Sequence of chain 1.A:
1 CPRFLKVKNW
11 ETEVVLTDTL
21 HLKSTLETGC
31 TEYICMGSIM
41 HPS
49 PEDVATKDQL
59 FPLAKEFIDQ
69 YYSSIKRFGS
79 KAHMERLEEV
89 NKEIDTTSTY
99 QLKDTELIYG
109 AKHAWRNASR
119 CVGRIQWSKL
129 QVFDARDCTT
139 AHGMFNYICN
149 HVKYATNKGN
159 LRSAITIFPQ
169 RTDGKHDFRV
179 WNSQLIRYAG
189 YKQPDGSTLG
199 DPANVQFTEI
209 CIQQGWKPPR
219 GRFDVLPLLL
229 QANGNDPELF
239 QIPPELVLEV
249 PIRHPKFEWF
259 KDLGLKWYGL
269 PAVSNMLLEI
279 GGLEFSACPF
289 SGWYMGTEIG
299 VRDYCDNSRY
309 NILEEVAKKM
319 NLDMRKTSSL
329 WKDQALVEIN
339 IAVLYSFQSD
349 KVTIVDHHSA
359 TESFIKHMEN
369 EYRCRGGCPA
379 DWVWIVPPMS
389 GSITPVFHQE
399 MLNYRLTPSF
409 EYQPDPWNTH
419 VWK

The protein below binds the small molecule below.
Small molecule (SMILES): Cc1cc(CCNCc2ccc3c(C)cc(N)nc3c2)ccc1C#N

Binding-site contacts:
Ligand atom C09 contacts residue HEM1 of chain 1.G at 3.6 Å.
Ligand atom C16 contacts residue PRO269 of chain 1.B at 4.0 Å (hydrophobic).
Ligand atom C19 contacts residue HEM1 of chain 1.G at 4.1 Å.
Ligand atom C05 contacts residue HEM1 of chain 1.G at 3.0 Å.
Ligand atom C01 contacts residue HIS41 of chain 1.B at 3.3 Å.
Ligand atom C09 contacts residue VAL271 of chain 1.B at 4.0 Å (hydrophobic).
Ligand atom N17 contacts residue GLU296 of chain 1.B at 2.9 Å (salt-bridge).
Ligand atom C11 contacts residue HEM1 of chain 1.G at 4.1 Å.
Ligand atom C24 contacts residue MET40 of chain 1.B at 4.2 Å (hydrophobic).
Ligand atom N07 contacts residue HEM1 of chain 1.G at 3.3 Å (h-bond).
Ligand atom C03 contacts residue TYR410 of chain 1.B at 4.0 Å (hydrophobic).
Ligand atom N25 contacts residue TRP10 of chain 1.A at 3.1 Å.
Ligand atom N18 contacts residue PRO269 of chain 1.B at 4.2 Å.
Ligand atom C05 contacts residue TRP382 of chain 1.B at 4.3 Å (hydrophobic).
Ligand atom N17 contacts residue TRP291 of chain 1.B at 2.4 Å (h-bond).
Ligand atom N17 contacts residue MET293 of chain 1.B at 4.1 Å.
Ligand atom C12 contacts residue HEM1 of chain 1.G at 4.2 Å.
Ligand atom N17 contacts residue PRO269 of chain 1.B at 3.8 Å.
Ligand atom C20 contacts residue HEM1 of chain 1.G at 3.4 Å.
Ligand atom C19 contacts residue GLU296 of chain 1.B at 3.2 Å.
Ligand atom C06 contacts residue HEM1 of chain 1.G at 3.2 Å.
Ligand atom C15 contacts residue TRP291 of chain 1.B at 4.0 Å (hydrophobic).
Ligand atom C09 contacts residue GLU296 of chain 1.B at 4.3 Å.
Ligand atom C10 contacts residue VAL271 of chain 1.B at 3.2 Å (hydrophobic).
Ligand atom C24 contacts residue TRP10 of chain 1.A at 4.0 Å (hydrophobic).
Ligand atom N17 contacts residue TYR292 of chain 1.B at 3.6 Å.
Ligand atom N18 contacts residue GLU296 of chain 1.B at 2.6 Å (salt-bridge).
Ligand atom C08 contacts residue HEM1 of chain 1.G at 3.0 Å.
Ligand atom C20 contacts residue GLU296 of chain 1.B at 3.0 Å.
Ligand atom C14 contacts residue HEM1 of chain 1.G at 3.2 Å.
Ligand atom N17 contacts residue HEM1 of chain 1.G at 3.6 Å.
Ligand atom C04 contacts residue HEM1 of chain 1.G at 4.1 Å.
Ligand atom N18 contacts residue HEM1 of chain 1.G at 4.1 Å.
Ligand atom C13 contacts residue HEM1 of chain 1.G at 3.8 Å.
Ligand atom C11 contacts residue VAL271 of chain 1.B at 3.5 Å (hydrophobic).
Ligand atom C15 contacts residue HEM1 of chain 1.G at 3.2 Å.
Ligand atom C16 contacts residue TRP291 of chain 1.B at 3.5 Å (hydrophobic).
Ligand atom C16 contacts residue HEM1 of chain 1.G at 3.7 Å.
Ligand atom C14 contacts residue PHE288 of chain 1.B at 3.6 Å (hydrophobic).
Ligand atom C16 contacts residue GLU296 of chain 1.B at 3.6 Å.

Sequence of chain 1.B:
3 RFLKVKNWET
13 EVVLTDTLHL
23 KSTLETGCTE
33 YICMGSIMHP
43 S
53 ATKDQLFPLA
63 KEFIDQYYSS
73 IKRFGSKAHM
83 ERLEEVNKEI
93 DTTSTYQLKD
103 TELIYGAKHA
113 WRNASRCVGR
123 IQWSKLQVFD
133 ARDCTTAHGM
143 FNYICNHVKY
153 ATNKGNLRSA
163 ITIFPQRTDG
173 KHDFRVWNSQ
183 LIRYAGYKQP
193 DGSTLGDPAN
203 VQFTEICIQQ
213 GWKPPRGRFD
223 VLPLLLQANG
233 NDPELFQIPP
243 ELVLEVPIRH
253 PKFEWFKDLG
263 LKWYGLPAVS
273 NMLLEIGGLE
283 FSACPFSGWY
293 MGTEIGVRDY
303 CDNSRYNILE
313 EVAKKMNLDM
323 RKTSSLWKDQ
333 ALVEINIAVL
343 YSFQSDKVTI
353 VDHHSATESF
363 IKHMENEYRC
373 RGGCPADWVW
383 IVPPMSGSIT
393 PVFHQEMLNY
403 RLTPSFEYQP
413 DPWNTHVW